Sequence of chain 1.A:
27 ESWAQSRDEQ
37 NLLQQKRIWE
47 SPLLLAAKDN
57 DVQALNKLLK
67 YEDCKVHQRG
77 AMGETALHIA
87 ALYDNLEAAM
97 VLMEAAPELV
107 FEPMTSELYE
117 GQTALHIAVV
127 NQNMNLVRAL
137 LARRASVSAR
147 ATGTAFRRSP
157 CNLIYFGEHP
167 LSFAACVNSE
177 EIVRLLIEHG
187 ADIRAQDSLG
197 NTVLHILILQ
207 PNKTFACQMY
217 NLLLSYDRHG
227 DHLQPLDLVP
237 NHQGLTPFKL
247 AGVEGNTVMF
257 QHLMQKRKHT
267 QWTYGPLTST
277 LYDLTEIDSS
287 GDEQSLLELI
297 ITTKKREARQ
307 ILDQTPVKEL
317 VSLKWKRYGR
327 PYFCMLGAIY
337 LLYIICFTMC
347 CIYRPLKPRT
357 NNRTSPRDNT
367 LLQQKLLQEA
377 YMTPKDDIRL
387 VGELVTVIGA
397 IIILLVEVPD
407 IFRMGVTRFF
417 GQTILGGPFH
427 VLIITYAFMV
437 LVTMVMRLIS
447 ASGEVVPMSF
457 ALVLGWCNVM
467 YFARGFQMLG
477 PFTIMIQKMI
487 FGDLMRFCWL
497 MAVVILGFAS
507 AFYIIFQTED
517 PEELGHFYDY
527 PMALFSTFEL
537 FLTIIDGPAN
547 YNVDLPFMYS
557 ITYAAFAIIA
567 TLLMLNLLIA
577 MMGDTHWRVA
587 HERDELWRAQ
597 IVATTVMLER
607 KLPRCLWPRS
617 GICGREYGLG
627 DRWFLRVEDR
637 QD

A protein and the small-molecule ligand that binds it are described below.
Small molecule (SMILES): CC(C)CCC[C@@H](C)[C@H]1CC[C@H]2[C@@H]3CC=C4C[C@@H](OC(=O)CCC(=O)O)CC[C@]4(C)[C@H]3CC[C@]12C

Binding-site contacts:
Ligand atom CAE contacts residue LEU332 of chain 1.A at 3.8 Å (hydrophobic).
Ligand atom OAH contacts residue ARG470 of chain 1.A at 3.7 Å.
Ligand atom CAX contacts residue TYR467 of chain 1.A at 3.6 Å (hydrophobic).
Ligand atom OAF contacts residue ARG470 of chain 1.A at 3.2 Å (salt-bridge).
Ligand atom CAI contacts residue GLU403 of chain 1.A at 2.8 Å.
Ligand atom CAN contacts residue GLY395 of chain 1.A at 3.6 Å.
Ligand atom CAA contacts residue ILE394 of chain 1.A at 3.7 Å (hydrophobic).
Ligand atom OAF contacts residue GLY423 of chain 1.A at 3.2 Å.
Ligand atom CAC contacts residue ILE335 of chain 1.A at 3.5 Å (hydrophobic).
Ligand atom CAL contacts residue PHE425 of chain 1.A at 3.8 Å (hydrophobic).
Ligand atom CAM contacts residue HIS426 of chain 1.A at 3.3 Å.
Ligand atom CAC contacts residue TYR336 of chain 1.A at 3.8 Å (hydrophobic).
Ligand atom CAL contacts residue TYR467 of chain 1.A at 3.9 Å (hydrophobic).
Ligand atom CAX contacts residue GLY423 of chain 1.A at 3.5 Å.
Ligand atom CAN contacts residue TYR339 of chain 1.A at 3.5 Å (hydrophobic).
Ligand atom CAU contacts residue TYR336 of chain 1.A at 3.5 Å (hydrophobic).
Ligand atom CAD contacts residue LEU332 of chain 1.A at 3.6 Å (hydrophobic).
Ligand atom OAG contacts residue TYR467 of chain 1.A at 3.6 Å.
Ligand atom CBB contacts residue ILE335 of chain 1.A at 3.9 Å (hydrophobic).
Ligand atom OAF contacts residue PHE425 of chain 1.A at 3.7 Å.
Ligand atom CAK contacts residue GLU403 of chain 1.A at 3.6 Å.
Ligand atom CAN contacts residue VAL391 of chain 1.A at 3.8 Å (hydrophobic).
Ligand atom CAA contacts residue GLY395 of chain 1.A at 3.8 Å.
Ligand atom CAJ contacts residue TYR339 of chain 1.A at 3.8 Å (hydrophobic).
Ligand atom CAR contacts residue TYR467 of chain 1.A at 3.3 Å (hydrophobic).
Ligand atom CAQ contacts residue ILE398 of chain 1.A at 3.7 Å (hydrophobic).
Ligand atom CAC contacts residue TYR339 of chain 1.A at 3.4 Å (hydrophobic).
Ligand atom CAZ contacts residue GLU403 of chain 1.A at 3.2 Å.
Ligand atom OAF contacts residue TYR467 of chain 1.A at 3.7 Å.
Ligand atom CBC contacts residue GLU403 of chain 1.A at 3.6 Å.
Ligand atom CAY contacts residue TYR467 of chain 1.A at 3.5 Å (hydrophobic).
Ligand atom CAK contacts residue VAL402 of chain 1.A at 3.6 Å (hydrophobic).
Ligand atom CAA contacts residue VAL391 of chain 1.A at 3.2 Å (hydrophobic).
Ligand atom OAW contacts residue TYR467 of chain 1.A at 3.5 Å (h-bond).
Ligand atom OAG contacts residue PHE425 of chain 1.A at 3.2 Å (h-bond).
Ligand atom CAV contacts residue GLU403 of chain 1.A at 3.2 Å.
Ligand atom CAM contacts residue TYR467 of chain 1.A at 3.6 Å (hydrophobic).
Ligand atom CAP contacts residue ILE398 of chain 1.A at 3.7 Å (hydrophobic).
Ligand atom CAL contacts residue HIS426 of chain 1.A at 3.4 Å.
Ligand atom CAY contacts residue HIS426 of chain 1.A at 3.9 Å.